Sequence of chain 1.M:
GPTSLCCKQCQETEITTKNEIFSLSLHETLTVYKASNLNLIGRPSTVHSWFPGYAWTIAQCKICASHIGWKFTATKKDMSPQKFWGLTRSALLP

Binding-site contacts:
Ligand atom O contacts residue HIS62 of chain 1.M at 3.4 Å (h-bond).
Ligand atom CD contacts residue SER63 of chain 1.M at 4.0 Å.
Ligand atom OAD contacts residue TRP70 of chain 1.M at 3.7 Å.
Ligand atom OE1 contacts residue HIS62 of chain 1.M at 3.9 Å.
Ligand atom CB contacts residue TRP64 of chain 1.M at 4.1 Å (hydrophobic).
Ligand atom NE2 contacts residue SER63 of chain 1.M at 4.0 Å.
Ligand atom OE1 contacts residue TRP64 of chain 1.M at 2.9 Å (h-bond).
Ligand atom C contacts residue HIS62 of chain 1.M at 3.5 Å.
Ligand atom NE2 contacts residue HIS62 of chain 1.M at 2.9 Å (h-bond).
Ligand atom OE1 contacts residue SER63 of chain 1.M at 3.4 Å.
Ligand atom CD contacts residue TRP64 of chain 1.M at 3.5 Å (hydrophobic).
Ligand atom O contacts residue TRP64 of chain 1.M at 3.1 Å (h-bond).
Ligand atom NE2 contacts residue TRP64 of chain 1.M at 3.1 Å (h-bond).
Ligand atom OE1 contacts residue TRP70 of chain 1.M at 3.5 Å.
Ligand atom OAD contacts residue HIS62 of chain 1.M at 3.9 Å.
Ligand atom OAD contacts residue VAL61 of chain 1.M at 3.9 Å.
Ligand atom CG contacts residue TRP64 of chain 1.M at 4.4 Å (hydrophobic).
Ligand atom CB contacts residue TRP84 of chain 1.M at 3.4 Å (hydrophobic).
Ligand atom CD contacts residue HIS62 of chain 1.M at 3.8 Å.
Ligand atom CD contacts residue PHE86 of chain 1.M at 4.2 Å (hydrophobic).
Ligand atom CG contacts residue PHE86 of chain 1.M at 4.3 Å (hydrophobic).
Ligand atom CA contacts residue TRP70 of chain 1.M at 4.3 Å (hydrophobic).
Ligand atom CD contacts residue TRP70 of chain 1.M at 3.6 Å (hydrophobic).
Ligand atom CA contacts residue TRP64 of chain 1.M at 4.2 Å (hydrophobic).
Ligand atom NE2 contacts residue TRP70 of chain 1.M at 4.3 Å.
Ligand atom OE1 contacts residue PHE86 of chain 1.M at 3.3 Å.
Ligand atom OAC contacts residue TRP84 of chain 1.M at 3.8 Å.
Ligand atom OAC contacts residue TRP64 of chain 1.M at 4.2 Å.
Ligand atom CG contacts residue TRP70 of chain 1.M at 3.5 Å (hydrophobic).
Ligand atom C contacts residue TRP64 of chain 1.M at 3.3 Å (hydrophobic).
Ligand atom CAO contacts residue TRP70 of chain 1.M at 4.3 Å (hydrophobic).
Ligand atom CB contacts residue TRP70 of chain 1.M at 4.5 Å (hydrophobic).
Ligand atom CG contacts residue TRP84 of chain 1.M at 3.9 Å (hydrophobic).

The protein below binds the small molecule below.
Small molecule (SMILES): O=C1CC[C@@H](N2C(=O)c3ccccc3C2=O)C(=O)N1